Sequence of chain 1.D:
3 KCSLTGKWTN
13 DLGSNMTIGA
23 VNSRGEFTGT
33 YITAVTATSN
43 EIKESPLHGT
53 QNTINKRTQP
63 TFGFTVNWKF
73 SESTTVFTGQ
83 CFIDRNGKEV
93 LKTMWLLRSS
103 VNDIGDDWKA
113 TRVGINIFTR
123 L

Sequence of chain 1.B:
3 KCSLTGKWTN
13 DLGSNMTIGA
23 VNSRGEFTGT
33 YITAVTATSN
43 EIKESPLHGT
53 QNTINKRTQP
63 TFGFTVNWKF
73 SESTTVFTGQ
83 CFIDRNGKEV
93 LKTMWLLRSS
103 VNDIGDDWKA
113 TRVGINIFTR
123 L

Binding-site contacts:
Ligand atom O12 contacts residue THR38 of chain 1.D at 2.6 Å (h-bond).
Ligand atom C10 contacts residue SER73 of chain 1.D at 3.8 Å.
Ligand atom N2 contacts residue VAL37 of chain 1.D at 3.5 Å.
Ligand atom O3 contacts residue SER16 of chain 1.D at 2.8 Å (h-bond).
Ligand atom C10 contacts residue TRP70 of chain 1.D at 3.7 Å (hydrophobic).
Ligand atom O19 contacts residue ASN118 of chain 1.D at 2.8 Å (h-bond).
Ligand atom N1 contacts residue ASN118 of chain 1.D at 3.5 Å (h-bond).
Ligand atom S1 contacts residue THR77 of chain 1.D at 3.6 Å (h-bond).
Ligand atom C10 contacts residue PHE72 of chain 1.D at 3.8 Å (hydrophobic).
Ligand atom C11 contacts residue SER73 of chain 1.D at 3.8 Å.
Ligand atom S1 contacts residue TRP70 of chain 1.D at 3.7 Å.
Ligand atom O12 contacts residue THR40 of chain 1.D at 3.4 Å (h-bond).
Ligand atom C7 contacts residue THR35 of chain 1.D at 3.6 Å.
Ligand atom O19 contacts residue ILE117 of chain 1.D at 3.8 Å.
Ligand atom C18 contacts residue ASN12 of chain 1.D at 3.0 Å.
Ligand atom C7 contacts residue VAL37 of chain 1.D at 3.6 Å (hydrophobic).
Ligand atom O11 contacts residue SER75 of chain 1.D at 3.2 Å (h-bond).
Ligand atom C8 contacts residue TRP70 of chain 1.D at 3.5 Å (hydrophobic).
Ligand atom O19 contacts residue TRP97 of chain 1.D at 3.3 Å (h-bond).
Ligand atom C6 contacts residue TRP97 of chain 1.D at 3.6 Å (hydrophobic).
Ligand atom C3 contacts residue TYR33 of chain 1.D at 3.5 Å (hydrophobic).
Ligand atom C3 contacts residue THR35 of chain 1.D at 3.6 Å.
Ligand atom C9 contacts residue PHE72 of chain 1.D at 3.6 Å (hydrophobic).
Ligand atom C18 contacts residue LEU14 of chain 1.D at 3.3 Å (hydrophobic).
Ligand atom C4 contacts residue VAL37 of chain 1.D at 3.6 Å (hydrophobic).
Ligand atom C2 contacts residue TRP110 of chain 1.B at 3.5 Å (hydrophobic).
Ligand atom O3 contacts residue THR35 of chain 1.D at 3.7 Å.
Ligand atom C5 contacts residue TRP110 of chain 1.B at 3.5 Å (hydrophobic).
Ligand atom C4 contacts residue TRP110 of chain 1.B at 3.5 Å (hydrophobic).
Ligand atom C7 contacts residue TRP70 of chain 1.D at 3.8 Å (hydrophobic).
Ligand atom C3 contacts residue SER16 of chain 1.D at 3.7 Å.
Ligand atom O3 contacts residue TYR33 of chain 1.D at 2.8 Å (h-bond).
Ligand atom O11 contacts residue SER73 of chain 1.D at 3.2 Å (h-bond).
Ligand atom C17 contacts residue ASN118 of chain 1.D at 2.8 Å.
Ligand atom C11 contacts residue THR38 of chain 1.D at 3.5 Å.
Ligand atom C9 contacts residue TRP70 of chain 1.D at 3.6 Å (hydrophobic).
Ligand atom N2 contacts residue THR35 of chain 1.D at 2.8 Å (h-bond).
Ligand atom O12 contacts residue ALA39 of chain 1.D at 2.7 Å (h-bond).
Ligand atom O3 contacts residue ASN12 of chain 1.D at 3.2 Å (h-bond).
Ligand atom C18 contacts residue ASN118 of chain 1.D at 3.0 Å.

This protein binds this small molecule.
Small molecule (SMILES): CC(=O)N1C(=O)N[C@@H]2[C@H](CCCCC(=O)O)SC[C@@H]21